Sequence of chain 1.D:
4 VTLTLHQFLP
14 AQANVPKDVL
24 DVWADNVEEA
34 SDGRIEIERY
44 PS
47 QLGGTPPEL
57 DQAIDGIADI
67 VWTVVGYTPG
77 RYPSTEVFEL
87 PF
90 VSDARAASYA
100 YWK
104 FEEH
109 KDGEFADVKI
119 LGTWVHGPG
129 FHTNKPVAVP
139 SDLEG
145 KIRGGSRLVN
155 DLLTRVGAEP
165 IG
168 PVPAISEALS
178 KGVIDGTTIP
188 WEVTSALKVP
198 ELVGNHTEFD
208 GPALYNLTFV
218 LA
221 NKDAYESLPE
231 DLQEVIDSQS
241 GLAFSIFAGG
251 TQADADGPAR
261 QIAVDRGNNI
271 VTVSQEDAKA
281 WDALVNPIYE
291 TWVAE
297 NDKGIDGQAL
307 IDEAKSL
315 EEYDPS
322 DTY

Binding-site contacts:
Ligand atom C2 contacts residue LEU214 of chain 1.D at 3.7 Å (hydrophobic).
Ligand atom C5' contacts residue PHE11 of chain 1.D at 3.9 Å (hydrophobic).
Ligand atom C2 contacts residue TYR73 of chain 1.D at 3.4 Å (hydrophobic).
Ligand atom C3' contacts residue VAL190 of chain 1.D at 3.5 Å (hydrophobic).
Ligand atom C2 contacts residue VAL169 of chain 1.D at 3.8 Å (hydrophobic).
Ligand atom O2 contacts residue ARG147 of chain 1.D at 2.7 Å (salt-bridge).
Ligand atom C3' contacts residue PRO187 of chain 1.D at 3.9 Å (hydrophobic).
Ligand atom O4' contacts residue GLN252 of chain 1.D at 3.3 Å (h-bond).
Ligand atom C1 contacts residue ARG147 of chain 1.D at 3.3 Å.
Ligand atom C4' contacts residue LEU12 of chain 1.D at 4.1 Å (hydrophobic).
Ligand atom O4' contacts residue LEU12 of chain 1.D at 3.6 Å.
Ligand atom C6' contacts residue VAL169 of chain 1.D at 4.0 Å (hydrophobic).
Ligand atom C1 contacts residue VAL169 of chain 1.D at 4.1 Å (hydrophobic).
Ligand atom O1 contacts residue LEU214 of chain 1.D at 3.2 Å.
Ligand atom O2 contacts residue VAL169 of chain 1.D at 4.0 Å.
Ligand atom C6' contacts residue PHE11 of chain 1.D at 4.0 Å (hydrophobic).
Ligand atom O2 contacts residue TYR73 of chain 1.D at 2.6 Å (h-bond).
Ligand atom C2' contacts residue PRO187 of chain 1.D at 3.6 Å (hydrophobic).
Ligand atom C3' contacts residue GLN252 of chain 1.D at 3.4 Å.
Ligand atom O4' contacts residue GLU189 of chain 1.D at 2.5 Å (salt-bridge).
Ligand atom C2' contacts residue HIS124 of chain 1.D at 3.9 Å.
Ligand atom C1' contacts residue PHE216 of chain 1.D at 3.8 Å (hydrophobic).
Ligand atom C5' contacts residue PHE216 of chain 1.D at 3.9 Å (hydrophobic).
Ligand atom C3' contacts residue GLU189 of chain 1.D at 3.0 Å.
Ligand atom O4' contacts residue TRP68 of chain 1.D at 3.8 Å.
Ligand atom C6' contacts residue PHE216 of chain 1.D at 3.7 Å (hydrophobic).
Ligand atom O2 contacts residue GLY149 of chain 1.D at 3.4 Å.
Ligand atom C5' contacts residue LEU12 of chain 1.D at 3.9 Å (hydrophobic).
Ligand atom O4' contacts residue VAL18 of chain 1.D at 4.0 Å.
Ligand atom C1 contacts residue LEU214 of chain 1.D at 3.3 Å (hydrophobic).
Ligand atom O4' contacts residue VAL190 of chain 1.D at 3.6 Å.
Ligand atom O2 contacts residue LEU214 of chain 1.D at 3.8 Å.
Ligand atom C2' contacts residue VAL190 of chain 1.D at 3.8 Å (hydrophobic).
Ligand atom O1 contacts residue ARG147 of chain 1.D at 2.8 Å (salt-bridge).
Ligand atom C5' contacts residue TRP68 of chain 1.D at 4.0 Å (hydrophobic).
Ligand atom C1 contacts residue TYR73 of chain 1.D at 3.5 Å (hydrophobic).
Ligand atom C4' contacts residue VAL190 of chain 1.D at 3.7 Å (hydrophobic).
Ligand atom C4' contacts residue GLN252 of chain 1.D at 3.5 Å.
Ligand atom C4' contacts residue GLU189 of chain 1.D at 3.2 Å.
Ligand atom C2' contacts residue PHE216 of chain 1.D at 3.9 Å (hydrophobic).

The protein below binds the small molecule below.
Small molecule (SMILES): O=C(O)/C=C/c1ccc(O)cc1